Sequence of chain 1.BA:
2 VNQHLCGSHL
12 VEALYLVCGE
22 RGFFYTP

Sequence of chain 1.AA:
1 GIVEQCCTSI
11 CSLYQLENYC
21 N

This small molecule binds to this protein.
Small molecule (SMILES): NCCc1c[nH]c2ccc(O)cc12

Sequence of chain 1.X:
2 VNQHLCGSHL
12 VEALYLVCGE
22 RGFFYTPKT

Binding-site contacts:
Ligand atom CD1 contacts residue HIS5 of chain 1.X at 3.5 Å.
Ligand atom NZ contacts residue SER12 of chain 1.AA at 4.2 Å.
Ligand atom CZ2 contacts residue HIS5 of chain 1.X at 3.9 Å.
Ligand atom CZ2 contacts residue LEU11 of chain 1.BA at 4.1 Å (hydrophobic).
Ligand atom CZ3 contacts residue LEU11 of chain 1.BA at 4.1 Å (hydrophobic).
Ligand atom CZ3 contacts residue CYS6 of chain 1.AA at 3.6 Å (hydrophobic).
Ligand atom CE3 contacts residue LEU16 of chain 1.AA at 4.2 Å (hydrophobic).
Ligand atom CD1 contacts residue LEU17 of chain 1.V at 3.6 Å (hydrophobic).
Ligand atom CA contacts residue GLY20 of chain 1.V at 4.3 Å.
Ligand atom NZ contacts residue ILE10 of chain 1.AA at 3.9 Å.
Ligand atom CG contacts residue LEU16 of chain 1.AA at 4.2 Å (hydrophobic).
Ligand atom OH contacts residue CYS11 of chain 1.AA at 2.9 Å (h-bond).
Ligand atom CD2 contacts residue CYS11 of chain 1.AA at 4.3 Å (hydrophobic).
Ligand atom OH contacts residue SER9 of chain 1.AA at 3.6 Å (h-bond).
Ligand atom CE3 contacts residue HIS5 of chain 1.X at 4.1 Å.
Ligand atom CB contacts residue LEU13 of chain 1.AA at 4.0 Å (hydrophobic).
Ligand atom CA contacts residue CYS11 of chain 1.AA at 3.9 Å (hydrophobic).
Ligand atom CZ2 contacts residue LEU6 of chain 1.X at 4.1 Å (hydrophobic).
Ligand atom OH contacts residue LEU11 of chain 1.BA at 4.3 Å.
Ligand atom CE2 contacts residue HIS5 of chain 1.X at 3.5 Å.
Ligand atom CG contacts residue HIS5 of chain 1.X at 3.5 Å.
Ligand atom CE3 contacts residue CYS11 of chain 1.AA at 3.4 Å (hydrophobic).
Ligand atom CG contacts residue LEU17 of chain 1.V at 4.0 Å (hydrophobic).
Ligand atom CH2 contacts residue CYS6 of chain 1.AA at 3.5 Å (hydrophobic).
Ligand atom CB contacts residue CYS11 of chain 1.AA at 4.0 Å (hydrophobic).
Ligand atom NE1 contacts residue HIS5 of chain 1.X at 3.5 Å (h-bond).
Ligand atom CD2 contacts residue HIS5 of chain 1.X at 3.5 Å.
Ligand atom CH2 contacts residue HIS5 of chain 1.X at 4.3 Å.
Ligand atom CA contacts residue HIS5 of chain 1.X at 3.8 Å.
Ligand atom OH contacts residue CYS6 of chain 1.AA at 2.9 Å (h-bond).
Ligand atom CA contacts residue LEU17 of chain 1.V at 3.3 Å (hydrophobic).
Ligand atom CZ3 contacts residue CYS11 of chain 1.AA at 3.8 Å (hydrophobic).
Ligand atom CB contacts residue HIS5 of chain 1.X at 4.3 Å.
Ligand atom CB contacts residue LEU17 of chain 1.V at 3.4 Å (hydrophobic).
Ligand atom NZ contacts residue CYS11 of chain 1.AA at 2.9 Å (h-bond).
Ligand atom CH2 contacts residue LEU11 of chain 1.BA at 3.6 Å (hydrophobic).
Ligand atom CD2 contacts residue LEU16 of chain 1.AA at 4.2 Å (hydrophobic).
Ligand atom CB contacts residue LEU16 of chain 1.AA at 4.1 Å (hydrophobic).
Ligand atom OH contacts residue ILE10 of chain 1.AA at 3.9 Å.
Ligand atom NZ contacts residue LEU17 of chain 1.V at 4.2 Å.

Sequence of chain 1.V:
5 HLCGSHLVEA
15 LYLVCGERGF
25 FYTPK